The protein below binds the small molecule below.
Small molecule (SMILES): CC(=O)N[C@@H]1[C@@H](O)[C@H](O)[C@@H](CO)O[C@H]1O

Binding-site contacts:
Ligand atom C5 contacts residue ASN280 of chain 1.H at 3.7 Å.
Ligand atom C8 contacts residue ASN280 of chain 1.H at 4.0 Å.
Ligand atom C7 contacts residue ASN280 of chain 1.H at 3.1 Å.
Ligand atom C4 contacts residue ASN280 of chain 1.H at 4.3 Å.
Ligand atom C2 contacts residue ASN280 of chain 1.H at 2.5 Å.
Ligand atom N2 contacts residue ASN280 of chain 1.H at 2.8 Å (h-bond).
Ligand atom C8 contacts residue LYS279 of chain 1.H at 4.2 Å.
Ligand atom C3 contacts residue ASN280 of chain 1.H at 3.7 Å.
Ligand atom O7 contacts residue ASN280 of chain 1.H at 3.4 Å (h-bond).
Ligand atom O5 contacts residue ASN280 of chain 1.H at 2.4 Å (h-bond).
Ligand atom C1 contacts residue ASN280 of chain 1.H at 1.4 Å.
Ligand atom C8 contacts residue ASN278 of chain 1.H at 3.8 Å.

Sequence of chain 1.H:
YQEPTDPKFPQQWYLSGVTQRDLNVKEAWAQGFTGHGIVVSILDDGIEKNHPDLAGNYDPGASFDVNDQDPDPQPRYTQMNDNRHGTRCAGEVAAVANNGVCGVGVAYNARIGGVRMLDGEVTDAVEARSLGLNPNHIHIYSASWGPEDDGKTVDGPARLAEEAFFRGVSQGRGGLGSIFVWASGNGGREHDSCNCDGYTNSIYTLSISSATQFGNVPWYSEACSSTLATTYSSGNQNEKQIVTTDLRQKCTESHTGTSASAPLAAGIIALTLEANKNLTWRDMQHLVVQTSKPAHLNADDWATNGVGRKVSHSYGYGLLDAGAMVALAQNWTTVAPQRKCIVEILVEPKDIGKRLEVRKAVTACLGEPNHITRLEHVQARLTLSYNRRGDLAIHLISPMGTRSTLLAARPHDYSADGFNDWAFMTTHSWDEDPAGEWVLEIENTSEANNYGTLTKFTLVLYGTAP